The small molecule below binds the protein below.
Small molecule (SMILES): CC(=O)N[C@H]1[C@H](O[C@H]2[C@H](O)[C@@H](NC(C)=O)CO[C@@H]2CO)O[C@H](CO)[C@@H](O)[C@@H]1O

Sequence of chain 1.C:
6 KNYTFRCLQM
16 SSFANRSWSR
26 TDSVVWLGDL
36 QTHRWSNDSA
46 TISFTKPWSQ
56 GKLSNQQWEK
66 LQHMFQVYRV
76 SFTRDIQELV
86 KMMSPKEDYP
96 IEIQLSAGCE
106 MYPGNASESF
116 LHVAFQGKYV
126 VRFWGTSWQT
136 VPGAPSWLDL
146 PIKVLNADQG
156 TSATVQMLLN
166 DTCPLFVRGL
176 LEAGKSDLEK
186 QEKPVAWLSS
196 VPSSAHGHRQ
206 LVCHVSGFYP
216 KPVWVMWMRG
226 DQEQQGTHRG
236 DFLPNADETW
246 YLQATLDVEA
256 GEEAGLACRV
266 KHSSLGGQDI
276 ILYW

Binding-site contacts:
Ligand atom C2 contacts residue SER24 of chain 1.C at 3.9 Å.
Ligand atom C4 contacts residue ASN42 of chain 1.C at 4.2 Å.
Ligand atom C5 contacts residue ASN42 of chain 1.C at 3.6 Å.
Ligand atom C1 contacts residue SER24 of chain 1.C at 3.8 Å.
Ligand atom N2 contacts residue ASN42 of chain 1.C at 3.0 Å (h-bond).
Ligand atom C7 contacts residue ARG25 of chain 1.C at 3.7 Å.
Ligand atom O7 contacts residue ASN42 of chain 1.C at 3.3 Å (h-bond).
Ligand atom C8 contacts residue ARG25 of chain 1.C at 3.6 Å.
Ligand atom N2 contacts residue ARG25 of chain 1.C at 4.3 Å.
Ligand atom C8 contacts residue SER24 of chain 1.C at 4.2 Å.
Ligand atom O6 contacts residue ASN42 of chain 1.C at 4.4 Å.
Ligand atom O7 contacts residue ARG25 of chain 1.C at 3.5 Å (salt-bridge).
Ligand atom C3 contacts residue ASN42 of chain 1.C at 3.8 Å.
Ligand atom C1 contacts residue ARG25 of chain 1.C at 4.4 Å.
Ligand atom N2 contacts residue SER24 of chain 1.C at 3.2 Å (h-bond).
Ligand atom C2 contacts residue ASN42 of chain 1.C at 2.5 Å.
Ligand atom O5 contacts residue ASN42 of chain 1.C at 2.3 Å (h-bond).
Ligand atom C7 contacts residue ASN42 of chain 1.C at 3.4 Å.
Ligand atom C8 contacts residue TRP23 of chain 1.C at 3.4 Å (hydrophobic).
Ligand atom C1 contacts residue ASN42 of chain 1.C at 1.4 Å.
Ligand atom C3 contacts residue SER24 of chain 1.C at 4.1 Å.
Ligand atom C7 contacts residue SER24 of chain 1.C at 4.2 Å.